A small-molecule ligand and the protein it binds are described below.
Small molecule (SMILES): CC(=O)N[C@@H]1[C@@H](O)[C@H](O)[C@@H](CO)O[C@H]1O

Binding-site contacts:
Ligand atom C2 contacts residue ASN114 of chain 1.D at 2.4 Å.
Ligand atom O6 contacts residue GLU117 of chain 1.D at 2.2 Å (salt-bridge).
Ligand atom C8 contacts residue ASN114 of chain 1.D at 3.5 Å.
Ligand atom C5 contacts residue ASN114 of chain 1.D at 3.5 Å.
Ligand atom O7 contacts residue ASN114 of chain 1.D at 4.3 Å.
Ligand atom C1 contacts residue ASN114 of chain 1.D at 1.3 Å.
Ligand atom C5 contacts residue GLU117 of chain 1.D at 4.3 Å.
Ligand atom O5 contacts residue ASN114 of chain 1.D at 2.3 Å (h-bond).
Ligand atom C3 contacts residue ASN114 of chain 1.D at 3.7 Å.
Ligand atom C4 contacts residue ASN114 of chain 1.D at 4.2 Å.
Ligand atom N2 contacts residue ASN114 of chain 1.D at 2.9 Å (h-bond).
Ligand atom C6 contacts residue GLU117 of chain 1.D at 3.3 Å.
Ligand atom C7 contacts residue ASN114 of chain 1.D at 3.4 Å.
Ligand atom O5 contacts residue GLU117 of chain 1.D at 3.8 Å.

Sequence of chain 1.D:
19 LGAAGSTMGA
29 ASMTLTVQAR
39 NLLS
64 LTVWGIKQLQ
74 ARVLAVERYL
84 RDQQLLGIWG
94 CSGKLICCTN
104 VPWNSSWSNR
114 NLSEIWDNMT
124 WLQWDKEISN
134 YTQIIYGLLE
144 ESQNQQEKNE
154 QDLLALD